Sequence of chain 3.B:
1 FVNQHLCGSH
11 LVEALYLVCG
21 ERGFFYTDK

Sequence of chain 2.D:
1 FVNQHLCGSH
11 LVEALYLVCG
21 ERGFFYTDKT

Binding-site contacts:
Ligand atom C4 contacts residue LEU6 of chain 2.B at 4.5 Å (hydrophobic).
Ligand atom C1 contacts residue LEU11 of chain 3.B at 3.7 Å (hydrophobic).
Ligand atom O1 contacts residue CYS11 of chain 3.A at 2.9 Å (h-bond).
Ligand atom O1 contacts residue CYS6 of chain 3.A at 2.5 Å (h-bond).
Ligand atom C2 contacts residue LEU16 of chain 3.A at 4.0 Å (hydrophobic).
Ligand atom C5 contacts residue CYS7 of chain 3.B at 4.3 Å (hydrophobic).
Ligand atom C6 contacts residue LEU6 of chain 2.B at 4.2 Å (hydrophobic).
Ligand atom C3 contacts residue HIS5 of chain 2.B at 4.0 Å.
Ligand atom C7 contacts residue ALA14 of chain 3.B at 3.4 Å (hydrophobic).
Ligand atom C1 contacts residue CYS11 of chain 3.A at 3.9 Å (hydrophobic).
Ligand atom C3 contacts residue LEU17 of chain 2.D at 4.4 Å (hydrophobic).
Ligand atom C7 contacts residue LEU16 of chain 3.A at 3.5 Å (hydrophobic).
Ligand atom O1 contacts residue LEU11 of chain 3.B at 4.3 Å.
Ligand atom O1 contacts residue SER9 of chain 3.A at 3.6 Å (h-bond).
Ligand atom C5 contacts residue HIS10 of chain 3.B at 3.7 Å.
Ligand atom C6 contacts residue VAL2 of chain 2.B at 4.5 Å (hydrophobic).
Ligand atom C6 contacts residue LEU11 of chain 3.B at 3.2 Å (hydrophobic).
Ligand atom C7 contacts residue HIS5 of chain 2.B at 4.1 Å.
Ligand atom C5 contacts residue LEU6 of chain 2.B at 3.7 Å (hydrophobic).
Ligand atom C5 contacts residue LEU11 of chain 3.B at 3.3 Å (hydrophobic).
Ligand atom C4 contacts residue HIS10 of chain 3.B at 3.8 Å.
Ligand atom C3 contacts residue CYS11 of chain 3.A at 4.2 Å (hydrophobic).
Ligand atom O1 contacts residue ILE10 of chain 3.A at 3.6 Å.
Ligand atom C2 contacts residue HIS5 of chain 2.B at 4.0 Å.
Ligand atom O1 contacts residue VAL2 of chain 2.B at 4.2 Å.
Ligand atom C1 contacts residue CYS6 of chain 3.A at 3.2 Å (hydrophobic).
Ligand atom C6 contacts residue CYS6 of chain 3.A at 3.1 Å (hydrophobic).
Ligand atom C4 contacts residue ALA14 of chain 3.B at 4.4 Å (hydrophobic).
Ligand atom C4 contacts residue HIS5 of chain 2.B at 4.4 Å.
Ligand atom C3 contacts residue LEU11 of chain 3.B at 4.3 Å (hydrophobic).
Ligand atom C6 contacts residue CYS7 of chain 3.B at 4.2 Å (hydrophobic).
Ligand atom C3 contacts residue LEU16 of chain 3.A at 4.0 Å (hydrophobic).
Ligand atom C5 contacts residue CYS6 of chain 3.A at 4.4 Å (hydrophobic).
Ligand atom C2 contacts residue LEU11 of chain 3.B at 4.2 Å (hydrophobic).
Ligand atom C7 contacts residue CYS11 of chain 3.A at 4.3 Å (hydrophobic).
Ligand atom C1 contacts residue HIS5 of chain 2.B at 4.2 Å.
Ligand atom C7 contacts residue LEU17 of chain 2.D at 3.2 Å (hydrophobic).
Ligand atom C4 contacts residue LEU11 of chain 3.B at 3.9 Å (hydrophobic).
Ligand atom C3 contacts residue ALA14 of chain 3.B at 4.2 Å (hydrophobic).
Ligand atom C2 contacts residue CYS11 of chain 3.A at 3.2 Å (hydrophobic).

This small molecule binds to this protein.
Small molecule (SMILES): Cc1cccc(O)c1

Sequence of chain 3.A:
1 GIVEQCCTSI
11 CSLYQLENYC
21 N

Sequence of chain 2.B:
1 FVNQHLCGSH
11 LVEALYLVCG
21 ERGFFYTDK